Binding-site contacts:
Ligand atom C5 contacts residue LYS144 of chain 1.N at 4.1 Å.
Ligand atom C9 contacts residue 2AN1 of chain 1.CC at 3.9 Å.
Ligand atom N contacts residue LYS144 of chain 1.N at 4.3 Å.
Ligand atom C1 contacts residue LYS144 of chain 1.N at 4.0 Å.
Ligand atom C1 contacts residue TYR147 of chain 1.N at 4.5 Å (hydrophobic).
Ligand atom C6 contacts residue LYS144 of chain 1.N at 4.3 Å.
Ligand atom C10 contacts residue LYS144 of chain 1.N at 3.5 Å.
Ligand atom C3 contacts residue TYR147 of chain 1.N at 2.8 Å (hydrophobic).
Ligand atom C7 contacts residue LYS144 of chain 1.N at 4.0 Å.
Ligand atom C13 contacts residue 2AN1 of chain 1.CC at 3.5 Å.
Ligand atom O2 contacts residue LYS144 of chain 1.N at 3.6 Å.
Ligand atom C2 contacts residue 2AN1 of chain 1.CC at 4.0 Å.
Ligand atom C10 contacts residue 2AN1 of chain 1.CC at 3.5 Å.
Ligand atom C4 contacts residue LYS144 of chain 1.N at 4.1 Å.
Ligand atom C2 contacts residue LYS144 of chain 1.N at 3.8 Å.
Ligand atom C4 contacts residue 2AN1 of chain 1.CC at 3.7 Å.
Ligand atom C15 contacts residue 2AN1 of chain 1.CC at 3.3 Å.
Ligand atom C3 contacts residue LYS144 of chain 1.N at 4.1 Å.
Ligand atom C2 contacts residue GLU148 of chain 1.N at 4.1 Å.
Ligand atom C6 contacts residue 2AN1 of chain 1.CC at 3.9 Å.
Ligand atom C12 contacts residue 2AN1 of chain 1.CC at 3.3 Å.
Ligand atom C16 contacts residue TYR147 of chain 1.N at 4.3 Å (hydrophobic).
Ligand atom C11 contacts residue 2AN1 of chain 1.CC at 3.5 Å.
Ligand atom C3 contacts residue 2AN1 of chain 1.CC at 4.2 Å.
Ligand atom O3 contacts residue 2AN1 of chain 1.CC at 3.5 Å.
Ligand atom O1 contacts residue LYS144 of chain 1.N at 3.1 Å.
Ligand atom C8 contacts residue 2AN1 of chain 1.CC at 4.5 Å.
Ligand atom C1 contacts residue 2AN1 of chain 1.CC at 3.6 Å.
Ligand atom C8 contacts residue LYS144 of chain 1.N at 3.4 Å.
Ligand atom S contacts residue LYS144 of chain 1.N at 3.5 Å.
Ligand atom C2 contacts residue TYR147 of chain 1.N at 3.1 Å (hydrophobic).
Ligand atom C9 contacts residue LYS144 of chain 1.N at 3.1 Å.
Ligand atom C5 contacts residue 2AN1 of chain 1.CC at 3.7 Å.
Ligand atom C4 contacts residue TYR147 of chain 1.N at 3.9 Å (hydrophobic).
Ligand atom C16 contacts residue GLU148 of chain 1.N at 4.1 Å.
Ligand atom C14 contacts residue 2AN1 of chain 1.CC at 3.3 Å.
Ligand atom C16 contacts residue 2AN1 of chain 1.CC at 3.8 Å.
Ligand atom N contacts residue 2AN1 of chain 1.CC at 3.9 Å.
Ligand atom C3 contacts residue GLU143 of chain 1.N at 4.3 Å.

Sequence of chain 1.N:
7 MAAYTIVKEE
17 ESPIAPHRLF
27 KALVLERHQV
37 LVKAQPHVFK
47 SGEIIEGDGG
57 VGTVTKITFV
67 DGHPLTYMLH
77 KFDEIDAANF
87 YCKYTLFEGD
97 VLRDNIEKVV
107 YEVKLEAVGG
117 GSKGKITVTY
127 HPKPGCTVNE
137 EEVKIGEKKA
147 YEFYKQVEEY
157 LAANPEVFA

This protein binds this small molecule.
Small molecule (SMILES): O=S(=O)(O)c1cccc2cccc(Nc3ccccc3)c12